The protein below binds the small molecule below.
Small molecule (SMILES): CC(=O)N[C@H]1[C@H](O[C@H]2[C@H](O)[C@@H](NC(C)=O)CO[C@@H]2CO)O[C@H](CO)[C@@H](O)[C@@H]1O

Binding-site contacts:
Ligand atom C5 contacts residue ASN110 of chain 1.D at 3.7 Å.
Ligand atom O7 contacts residue SER111 of chain 1.D at 4.5 Å.
Ligand atom N2 contacts residue ASN110 of chain 1.D at 2.9 Å (h-bond).
Ligand atom C7 contacts residue SER112 of chain 1.D at 3.6 Å.
Ligand atom C1 contacts residue SER112 of chain 1.D at 4.4 Å.
Ligand atom O6 contacts residue HIS114 of chain 1.D at 3.8 Å.
Ligand atom C8 contacts residue SER112 of chain 1.D at 4.4 Å.
Ligand atom C4 contacts residue ASN110 of chain 1.D at 4.3 Å.
Ligand atom O7 contacts residue SER112 of chain 1.D at 2.6 Å (h-bond).
Ligand atom C6 contacts residue HIS114 of chain 1.D at 3.5 Å.
Ligand atom C5 contacts residue HIS114 of chain 1.D at 4.0 Å.
Ligand atom C1 contacts residue ASN110 of chain 1.D at 1.4 Å.
Ligand atom O7 contacts residue ASN110 of chain 1.D at 4.0 Å.
Ligand atom C7 contacts residue ASN110 of chain 1.D at 3.6 Å.
Ligand atom C2 contacts residue ASN110 of chain 1.D at 2.5 Å.
Ligand atom O5 contacts residue ASN110 of chain 1.D at 2.4 Å (h-bond).
Ligand atom C7 contacts residue SER111 of chain 1.D at 4.2 Å.
Ligand atom C8 contacts residue SER111 of chain 1.D at 3.5 Å.
Ligand atom O5 contacts residue HIS114 of chain 1.D at 3.8 Å.
Ligand atom C3 contacts residue ASN110 of chain 1.D at 3.8 Å.

Sequence of chain 1.D:
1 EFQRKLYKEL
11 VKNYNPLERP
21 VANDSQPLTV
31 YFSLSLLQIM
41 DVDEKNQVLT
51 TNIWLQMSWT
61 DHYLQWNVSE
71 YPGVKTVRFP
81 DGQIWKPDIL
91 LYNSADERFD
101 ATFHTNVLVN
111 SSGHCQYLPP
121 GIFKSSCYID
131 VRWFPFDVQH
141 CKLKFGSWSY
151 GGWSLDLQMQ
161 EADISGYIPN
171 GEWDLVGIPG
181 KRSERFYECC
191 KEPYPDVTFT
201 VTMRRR